Sequence of chain 1.B:
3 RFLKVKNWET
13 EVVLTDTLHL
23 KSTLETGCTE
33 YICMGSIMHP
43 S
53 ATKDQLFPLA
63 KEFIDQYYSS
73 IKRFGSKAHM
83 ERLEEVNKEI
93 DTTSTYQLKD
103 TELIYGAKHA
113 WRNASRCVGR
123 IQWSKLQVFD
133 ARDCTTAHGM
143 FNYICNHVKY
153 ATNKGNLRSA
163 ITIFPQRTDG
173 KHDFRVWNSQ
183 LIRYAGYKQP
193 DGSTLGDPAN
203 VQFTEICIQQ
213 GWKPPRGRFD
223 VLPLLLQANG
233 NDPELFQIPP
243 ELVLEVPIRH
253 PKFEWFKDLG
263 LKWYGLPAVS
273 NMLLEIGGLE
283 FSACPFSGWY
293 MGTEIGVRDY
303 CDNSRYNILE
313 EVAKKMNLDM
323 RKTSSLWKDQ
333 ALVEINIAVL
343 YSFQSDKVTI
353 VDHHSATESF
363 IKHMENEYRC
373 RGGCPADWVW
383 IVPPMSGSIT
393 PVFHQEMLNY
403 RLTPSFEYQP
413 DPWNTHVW

This small molecule binds to this protein.
Small molecule (SMILES): CNCc1cc(C#N)cc(OCc2ccc3c(C)cc(N)nc3c2)c1

Binding-site contacts:
Ligand atom N31 contacts residue ASN273 of chain 1.B at 3.1 Å (h-bond).
Ligand atom C06 contacts residue VAL271 of chain 1.B at 3.5 Å (hydrophobic).
Ligand atom N02 contacts residue HEM1 of chain 1.H at 3.5 Å.
Ligand atom C09 contacts residue HEM1 of chain 1.H at 3.4 Å.
Ligand atom N01 contacts residue HEM1 of chain 1.H at 3.5 Å.
Ligand atom C02 contacts residue GLU296 of chain 1.B at 3.5 Å.
Ligand atom C09 contacts residue GLU296 of chain 1.B at 3.6 Å.
Ligand atom N02 contacts residue TRP291 of chain 1.B at 2.7 Å (h-bond).
Ligand atom C02 contacts residue HEM1 of chain 1.H at 3.5 Å.
Ligand atom C23 contacts residue TYR410 of chain 1.B at 3.6 Å (hydrophobic).
Ligand atom N31 contacts residue TYR410 of chain 1.B at 3.4 Å.
Ligand atom C11 contacts residue GLY290 of chain 1.B at 3.6 Å.
Ligand atom N01 contacts residue GLU296 of chain 1.B at 2.7 Å (salt-bridge).
Ligand atom N02 contacts residue TYR292 of chain 1.B at 3.7 Å.
Ligand atom C10 contacts residue HEM1 of chain 1.H at 3.6 Å.
Ligand atom C30 contacts residue TYR410 of chain 1.B at 3.3 Å (hydrophobic).
Ligand atom C07 contacts residue HEM1 of chain 1.H at 3.6 Å.
Ligand atom O13 contacts residue VAL271 of chain 1.B at 3.6 Å.
Ligand atom N02 contacts residue GLU296 of chain 1.B at 2.7 Å (salt-bridge).
Ligand atom C12 contacts residue HEM1 of chain 1.H at 3.5 Å.
Ligand atom C03 contacts residue TRP291 of chain 1.B at 3.9 Å (hydrophobic).
Ligand atom C02 contacts residue TRP291 of chain 1.B at 3.7 Å (hydrophobic).
Ligand atom C04 contacts residue HEM1 of chain 1.H at 3.7 Å.
Ligand atom C24 contacts residue TYR410 of chain 1.B at 3.5 Å (hydrophobic).
Ligand atom C07 contacts residue VAL271 of chain 1.B at 3.3 Å (hydrophobic).
Ligand atom C11 contacts residue SER289 of chain 1.B at 3.8 Å.
Ligand atom C05 contacts residue HEM1 of chain 1.H at 3.8 Å.
Ligand atom N02 contacts residue PRO269 of chain 1.B at 3.8 Å.
Ligand atom C30 contacts residue ASN273 of chain 1.B at 3.5 Å.
Ligand atom C30 contacts residue MET274 of chain 1.B at 3.8 Å (hydrophobic).
Ligand atom C06 contacts residue PHE288 of chain 1.B at 3.8 Å (hydrophobic).
Ligand atom C11 contacts residue HEM1 of chain 1.H at 3.2 Å.
Ligand atom C10 contacts residue GLU296 of chain 1.B at 3.6 Å.
Ligand atom C03 contacts residue HEM1 of chain 1.H at 3.3 Å.
Ligand atom C08 contacts residue HEM1 of chain 1.H at 3.5 Å.
Ligand atom C06 contacts residue HEM1 of chain 1.H at 3.5 Å.
Ligand atom C27 contacts residue TRP382 of chain 1.B at 3.7 Å (hydrophobic).
Ligand atom C08 contacts residue VAL271 of chain 1.B at 3.8 Å (hydrophobic).
Ligand atom C26 contacts residue HEM1 of chain 1.H at 3.7 Å.
Ligand atom N31 contacts residue MET274 of chain 1.B at 3.5 Å.